Binding-site contacts:
Ligand atom CD1 contacts residue ASN207 of chain 1.A at 3.5 Å.
Ligand atom N contacts residue GLU44 of chain 5.A at 2.8 Å (salt-bridge).
Ligand atom CE2 contacts residue GLU45 of chain 1.A at 3.9 Å.
Ligand atom CD2 contacts residue GLU45 of chain 1.A at 3.8 Å.
Ligand atom CD2 contacts residue LEU41 of chain 1.A at 3.6 Å (hydrophobic).
Ligand atom N contacts residue GLU44 of chain 5.A at 3.3 Å (salt-bridge).
Ligand atom CZ2 contacts residue ARG34 of chain 1.A at 3.6 Å.
Ligand atom CH2 contacts residue ARG34 of chain 1.A at 3.5 Å.
Ligand atom CA contacts residue VAL205 of chain 1.A at 3.2 Å (hydrophobic).
Ligand atom CZ2 contacts residue ASN74 of chain 5.A at 3.6 Å.
Ligand atom C contacts residue LEU203 of chain 1.A at 3.5 Å (hydrophobic).
Ligand atom O contacts residue ASN207 of chain 1.A at 3.2 Å (h-bond).
Ligand atom O contacts residue VAL205 of chain 1.A at 3.5 Å (h-bond).
Ligand atom CA contacts residue VAL205 of chain 1.A at 3.9 Å (hydrophobic).
Ligand atom CD1 contacts residue VAL40 of chain 5.A at 3.7 Å (hydrophobic).
Ligand atom O contacts residue ASN207 of chain 1.A at 2.8 Å (h-bond).
Ligand atom CB contacts residue GLU44 of chain 5.A at 3.4 Å.
Ligand atom CH2 contacts residue ILE37 of chain 5.A at 3.8 Å (hydrophobic).
Ligand atom CD1 contacts residue ASN74 of chain 5.A at 3.8 Å.
Ligand atom O contacts residue LYS204 of chain 1.A at 3.7 Å.
Ligand atom CG contacts residue VAL40 of chain 5.A at 3.6 Å (hydrophobic).
Ligand atom C contacts residue GLU44 of chain 5.A at 3.7 Å.
Ligand atom CE1 contacts residue ALA206 of chain 1.A at 3.9 Å (hydrophobic).
Ligand atom CE2 contacts residue VAL40 of chain 5.A at 3.6 Å (hydrophobic).
Ligand atom CD2 contacts residue VAL40 of chain 5.A at 3.5 Å (hydrophobic).
Ligand atom O contacts residue VAL205 of chain 1.A at 2.9 Å (h-bond).
Ligand atom CE2 contacts residue ASN207 of chain 1.A at 3.5 Å.
Ligand atom CZ contacts residue SER38 of chain 1.A at 3.3 Å.
Ligand atom CZ2 contacts residue ASN207 of chain 1.A at 3.6 Å.
Ligand atom CE1 contacts residue SER38 of chain 1.A at 3.8 Å.
Ligand atom NE1 contacts residue ASN74 of chain 5.A at 2.9 Å (h-bond).
Ligand atom N contacts residue VAL205 of chain 1.A at 2.8 Å (h-bond).
Ligand atom C contacts residue VAL205 of chain 1.A at 3.5 Å (hydrophobic).
Ligand atom NE1 contacts residue ASN207 of chain 1.A at 3.6 Å.
Ligand atom O contacts residue ALA206 of chain 1.A at 3.1 Å.
Ligand atom CA contacts residue GLU44 of chain 5.A at 3.6 Å.
Ligand atom CD1 contacts residue SER38 of chain 1.A at 3.6 Å.
Ligand atom NE1 contacts residue VAL40 of chain 5.A at 3.7 Å.
Ligand atom CZ contacts residue ALA42 of chain 1.A at 3.5 Å (hydrophobic).
Ligand atom CE1 contacts residue ALA42 of chain 1.A at 3.8 Å (hydrophobic).

Sequence of chain 1.A:
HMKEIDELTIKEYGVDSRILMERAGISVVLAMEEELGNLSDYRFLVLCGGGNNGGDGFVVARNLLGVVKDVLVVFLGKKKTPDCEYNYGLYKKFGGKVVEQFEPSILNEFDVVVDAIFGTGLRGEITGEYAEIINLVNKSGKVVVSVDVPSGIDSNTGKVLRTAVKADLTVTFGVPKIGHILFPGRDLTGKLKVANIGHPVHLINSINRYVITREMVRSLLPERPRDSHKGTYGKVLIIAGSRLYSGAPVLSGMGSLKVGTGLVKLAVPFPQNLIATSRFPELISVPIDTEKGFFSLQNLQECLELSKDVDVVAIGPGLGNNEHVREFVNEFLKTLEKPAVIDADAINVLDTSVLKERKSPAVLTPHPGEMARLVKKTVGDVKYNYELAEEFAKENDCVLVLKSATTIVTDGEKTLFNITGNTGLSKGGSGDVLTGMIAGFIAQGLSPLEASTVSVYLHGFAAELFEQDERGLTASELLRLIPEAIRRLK

A small-molecule ligand and the protein it binds are described below.
Small molecule (SMILES): CC(C)C[C@H](NC(=O)[C@H](CC1=c2ccccc2=NC1)NC(=O)[C@H](C)N)C(=O)N[C@@H](Cc1ccccc1)C(=O)N[C@@H](CCC(=O)O)C(=O)N[C@@H](C)C=O

Sequence of chain 5.A:
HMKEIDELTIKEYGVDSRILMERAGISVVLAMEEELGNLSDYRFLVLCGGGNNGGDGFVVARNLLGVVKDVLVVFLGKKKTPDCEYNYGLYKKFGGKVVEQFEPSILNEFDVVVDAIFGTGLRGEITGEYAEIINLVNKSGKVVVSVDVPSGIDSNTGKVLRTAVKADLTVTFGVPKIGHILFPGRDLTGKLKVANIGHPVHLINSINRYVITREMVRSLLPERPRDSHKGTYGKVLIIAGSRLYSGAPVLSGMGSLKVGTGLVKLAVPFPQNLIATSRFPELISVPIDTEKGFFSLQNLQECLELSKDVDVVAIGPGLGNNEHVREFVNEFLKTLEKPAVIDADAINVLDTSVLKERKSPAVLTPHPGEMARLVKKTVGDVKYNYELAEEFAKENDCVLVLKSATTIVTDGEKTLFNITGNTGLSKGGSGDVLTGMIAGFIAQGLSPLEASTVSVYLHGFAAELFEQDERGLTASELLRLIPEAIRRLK